The protein below binds the small molecule below.
Small molecule (SMILES): O=P(O)(O)OC[C@H]1OCC[C@@H]1O

Binding-site contacts:
Ligand atom OP1 contacts residue PHE359 of chain 1.L at 3.9 Å.
Ligand atom C5' contacts residue ILE362 of chain 1.L at 3.6 Å (hydrophobic).
Ligand atom O3' contacts residue GLY568 of chain 1.L at 3.8 Å.
Ligand atom O3' contacts residue ASN572 of chain 1.L at 3.6 Å.
Ligand atom OP1 contacts residue PRO361 of chain 1.L at 3.8 Å.
Ligand atom P contacts residue PRO361 of chain 1.L at 3.9 Å.
Ligand atom O5' contacts residue ILE362 of chain 1.L at 3.9 Å.
Ligand atom O5' contacts residue ASN572 of chain 1.L at 4.1 Å.
Ligand atom OP2 contacts residue ILE362 of chain 1.L at 3.0 Å (h-bond).
Ligand atom OP1 contacts residue SER360 of chain 1.L at 3.8 Å.
Ligand atom OP2 contacts residue PRO361 of chain 1.L at 3.0 Å.
Ligand atom P contacts residue SER360 of chain 1.L at 3.5 Å.
Ligand atom C3' contacts residue ASN572 of chain 1.L at 4.2 Å.
Ligand atom C4' contacts residue GLY568 of chain 1.L at 4.2 Å.
Ligand atom P contacts residue ILE362 of chain 1.L at 4.0 Å.
Ligand atom OP2 contacts residue SER360 of chain 1.L at 3.0 Å (h-bond).
Ligand atom O4' contacts residue PRO361 of chain 1.L at 4.0 Å.
Ligand atom C4' contacts residue ASN572 of chain 1.L at 4.3 Å.
Ligand atom C5' contacts residue ASN572 of chain 1.L at 3.5 Å.

Sequence of chain 1.L:
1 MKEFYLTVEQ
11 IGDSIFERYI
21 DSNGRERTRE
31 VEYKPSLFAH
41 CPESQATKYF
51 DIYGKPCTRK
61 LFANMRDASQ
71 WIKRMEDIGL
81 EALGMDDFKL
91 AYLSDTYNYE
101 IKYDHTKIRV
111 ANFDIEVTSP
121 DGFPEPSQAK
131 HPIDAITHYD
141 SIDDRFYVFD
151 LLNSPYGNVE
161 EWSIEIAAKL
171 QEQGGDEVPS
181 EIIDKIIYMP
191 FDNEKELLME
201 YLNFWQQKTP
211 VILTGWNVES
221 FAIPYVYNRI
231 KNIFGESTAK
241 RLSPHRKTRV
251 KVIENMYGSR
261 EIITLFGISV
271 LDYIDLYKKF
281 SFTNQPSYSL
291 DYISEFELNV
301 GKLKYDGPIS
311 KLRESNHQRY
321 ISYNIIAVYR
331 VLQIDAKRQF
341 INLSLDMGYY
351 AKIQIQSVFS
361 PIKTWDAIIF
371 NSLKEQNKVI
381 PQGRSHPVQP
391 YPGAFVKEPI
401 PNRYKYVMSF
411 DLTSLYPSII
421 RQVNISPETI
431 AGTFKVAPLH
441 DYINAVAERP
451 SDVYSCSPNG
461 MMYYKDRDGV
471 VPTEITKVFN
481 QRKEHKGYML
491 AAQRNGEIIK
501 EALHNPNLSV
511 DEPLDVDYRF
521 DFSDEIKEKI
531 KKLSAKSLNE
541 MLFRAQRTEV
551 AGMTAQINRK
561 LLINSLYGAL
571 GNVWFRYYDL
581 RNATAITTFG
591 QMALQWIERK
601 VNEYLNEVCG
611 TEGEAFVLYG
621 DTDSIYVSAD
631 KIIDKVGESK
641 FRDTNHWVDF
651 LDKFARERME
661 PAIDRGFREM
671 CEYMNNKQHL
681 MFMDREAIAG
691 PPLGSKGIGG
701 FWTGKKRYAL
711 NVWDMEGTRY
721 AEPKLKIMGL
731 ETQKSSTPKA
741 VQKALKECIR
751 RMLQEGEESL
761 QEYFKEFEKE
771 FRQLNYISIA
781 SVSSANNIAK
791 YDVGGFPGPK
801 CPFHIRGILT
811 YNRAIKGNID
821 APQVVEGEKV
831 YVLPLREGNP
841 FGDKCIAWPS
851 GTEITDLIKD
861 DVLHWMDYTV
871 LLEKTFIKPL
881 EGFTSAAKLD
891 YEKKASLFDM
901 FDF